Sequence of chain 1.A:
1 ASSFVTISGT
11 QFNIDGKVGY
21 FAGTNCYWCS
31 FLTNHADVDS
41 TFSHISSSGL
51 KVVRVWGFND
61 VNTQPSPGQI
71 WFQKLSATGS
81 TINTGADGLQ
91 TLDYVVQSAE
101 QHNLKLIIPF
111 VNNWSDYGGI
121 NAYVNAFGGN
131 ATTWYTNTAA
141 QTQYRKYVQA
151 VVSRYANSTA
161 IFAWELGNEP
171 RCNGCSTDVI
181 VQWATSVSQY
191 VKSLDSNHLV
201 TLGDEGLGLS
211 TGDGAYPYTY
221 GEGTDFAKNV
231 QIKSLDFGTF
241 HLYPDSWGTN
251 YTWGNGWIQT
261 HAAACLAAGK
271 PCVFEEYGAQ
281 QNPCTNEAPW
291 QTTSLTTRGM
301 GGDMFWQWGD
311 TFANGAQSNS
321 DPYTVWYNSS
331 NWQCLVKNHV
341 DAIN

A protein and the small-molecule ligand that binds it are described below.
Small molecule (SMILES): CC(=O)N[C@@H]1[C@@H](O)[C@H](O)[C@@H](CO)O[C@H]1O

Binding-site contacts:
Ligand atom C7 contacts residue THR252 of chain 1.A at 4.2 Å.
Ligand atom C7 contacts residue ASN250 of chain 1.A at 3.3 Å.
Ligand atom C1 contacts residue THR252 of chain 1.A at 4.0 Å.
Ligand atom C2 contacts residue ASN250 of chain 1.A at 2.8 Å.
Ligand atom C2 contacts residue THR252 of chain 1.A at 4.2 Å.
Ligand atom O6 contacts residue TRP253 of chain 1.A at 3.9 Å.
Ligand atom O6 contacts residue ASP213 of chain 1.A at 3.7 Å.
Ligand atom O5 contacts residue ASN250 of chain 1.A at 2.4 Å (h-bond).
Ligand atom C5 contacts residue ASN250 of chain 1.A at 3.7 Å.
Ligand atom O7 contacts residue ASN250 of chain 1.A at 3.2 Å (h-bond).
Ligand atom C4 contacts residue ASN250 of chain 1.A at 4.3 Å.
Ligand atom N2 contacts residue ASN250 of chain 1.A at 3.0 Å (h-bond).
Ligand atom C3 contacts residue ASN250 of chain 1.A at 4.0 Å.
Ligand atom N2 contacts residue THR252 of chain 1.A at 3.5 Å (h-bond).
Ligand atom C1 contacts residue ASN250 of chain 1.A at 1.6 Å.
Ligand atom C8 contacts residue THR252 of chain 1.A at 4.3 Å.